This small molecule binds to this protein.
Small molecule (SMILES): CC(=O)N[C@@H]1[C@@H](O)[C@H](O)[C@@H](CO)O[C@H]1O

Binding-site contacts:
Ligand atom C1 contacts residue ASN616 of chain 1.I at 1.4 Å.
Ligand atom O7 contacts residue ASN616 of chain 1.I at 2.7 Å (h-bond).
Ligand atom C7 contacts residue ASN616 of chain 1.I at 2.9 Å.
Ligand atom N2 contacts residue ASN616 of chain 1.I at 2.8 Å (h-bond).
Ligand atom C2 contacts residue ASN616 of chain 1.I at 2.4 Å.
Ligand atom C3 contacts residue ASN616 of chain 1.I at 3.8 Å.
Ligand atom O5 contacts residue ASN616 of chain 1.I at 2.4 Å (h-bond).
Ligand atom C8 contacts residue ASN616 of chain 1.I at 4.2 Å.
Ligand atom C5 contacts residue ASN616 of chain 1.I at 3.6 Å.
Ligand atom C4 contacts residue ASN616 of chain 1.I at 4.2 Å.

Sequence of chain 1.I:
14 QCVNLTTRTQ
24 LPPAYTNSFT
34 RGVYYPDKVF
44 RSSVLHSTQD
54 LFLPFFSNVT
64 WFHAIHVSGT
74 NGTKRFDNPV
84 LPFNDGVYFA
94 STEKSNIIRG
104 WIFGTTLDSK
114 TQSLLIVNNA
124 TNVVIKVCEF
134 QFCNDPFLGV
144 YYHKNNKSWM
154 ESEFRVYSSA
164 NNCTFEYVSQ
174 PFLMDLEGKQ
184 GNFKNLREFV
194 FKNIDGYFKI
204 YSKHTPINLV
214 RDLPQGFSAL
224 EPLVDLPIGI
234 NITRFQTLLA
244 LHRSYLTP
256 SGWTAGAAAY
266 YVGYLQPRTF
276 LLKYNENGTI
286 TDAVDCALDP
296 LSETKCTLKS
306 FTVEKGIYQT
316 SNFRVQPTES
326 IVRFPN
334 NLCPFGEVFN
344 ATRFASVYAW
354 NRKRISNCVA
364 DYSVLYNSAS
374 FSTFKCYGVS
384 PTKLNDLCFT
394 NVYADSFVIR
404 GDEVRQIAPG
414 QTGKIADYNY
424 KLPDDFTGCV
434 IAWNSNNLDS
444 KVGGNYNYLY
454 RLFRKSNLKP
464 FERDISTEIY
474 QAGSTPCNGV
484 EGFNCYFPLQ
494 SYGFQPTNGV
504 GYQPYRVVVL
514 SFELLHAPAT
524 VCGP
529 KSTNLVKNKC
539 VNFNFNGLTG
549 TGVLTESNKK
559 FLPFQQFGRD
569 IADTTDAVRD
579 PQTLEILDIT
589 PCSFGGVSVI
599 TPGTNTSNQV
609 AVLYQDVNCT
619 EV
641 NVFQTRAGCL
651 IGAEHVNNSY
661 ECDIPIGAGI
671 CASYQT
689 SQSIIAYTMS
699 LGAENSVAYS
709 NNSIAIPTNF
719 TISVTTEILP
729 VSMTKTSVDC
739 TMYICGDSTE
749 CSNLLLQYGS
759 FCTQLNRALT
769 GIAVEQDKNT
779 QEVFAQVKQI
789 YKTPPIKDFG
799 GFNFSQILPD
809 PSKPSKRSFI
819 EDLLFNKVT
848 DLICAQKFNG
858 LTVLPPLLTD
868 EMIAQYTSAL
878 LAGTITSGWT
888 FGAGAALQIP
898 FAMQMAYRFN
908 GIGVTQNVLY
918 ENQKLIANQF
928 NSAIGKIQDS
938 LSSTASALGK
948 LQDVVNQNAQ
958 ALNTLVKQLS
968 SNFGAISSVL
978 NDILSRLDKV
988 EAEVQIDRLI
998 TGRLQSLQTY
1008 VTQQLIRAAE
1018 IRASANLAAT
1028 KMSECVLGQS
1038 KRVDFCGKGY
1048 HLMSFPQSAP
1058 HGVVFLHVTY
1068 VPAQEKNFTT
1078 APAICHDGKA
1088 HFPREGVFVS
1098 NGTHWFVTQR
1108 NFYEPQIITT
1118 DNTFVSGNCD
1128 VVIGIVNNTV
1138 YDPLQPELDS